Sequence of chain 11.C:
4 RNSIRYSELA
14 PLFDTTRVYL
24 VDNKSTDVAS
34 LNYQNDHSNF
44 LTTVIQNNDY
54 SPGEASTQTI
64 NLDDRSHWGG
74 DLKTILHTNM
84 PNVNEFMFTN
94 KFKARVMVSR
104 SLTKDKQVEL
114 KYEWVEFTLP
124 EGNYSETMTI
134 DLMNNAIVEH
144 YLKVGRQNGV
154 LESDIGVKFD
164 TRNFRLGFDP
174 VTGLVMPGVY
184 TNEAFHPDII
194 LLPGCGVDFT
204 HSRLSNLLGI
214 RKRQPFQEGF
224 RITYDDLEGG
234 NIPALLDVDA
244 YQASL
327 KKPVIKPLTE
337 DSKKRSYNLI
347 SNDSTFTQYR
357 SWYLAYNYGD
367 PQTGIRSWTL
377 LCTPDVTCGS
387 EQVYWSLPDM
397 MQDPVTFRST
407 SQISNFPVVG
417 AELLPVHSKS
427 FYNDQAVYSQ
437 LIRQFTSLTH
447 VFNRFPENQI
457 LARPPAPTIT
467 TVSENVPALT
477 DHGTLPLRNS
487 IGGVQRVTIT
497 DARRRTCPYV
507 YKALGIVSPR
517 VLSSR

Binding-site contacts:
Ligand atom O contacts residue ARG149 of chain 11.C at 2.6 Å (salt-bridge).
Ligand atom CD1 contacts residue PRO180 of chain 11.D at 3.4 Å (hydrophobic).
Ligand atom CB contacts residue LYS339 of chain 11.C at 2.9 Å.
Ligand atom CA contacts residue LYS339 of chain 11.C at 3.1 Å.
Ligand atom CG contacts residue LYS339 of chain 11.C at 3.8 Å.
Ligand atom CG contacts residue TYR244 of chain 11.D at 3.1 Å (hydrophobic).
Ligand atom O contacts residue HIS446 of chain 11.C at 2.8 Å.
Ligand atom CE1 contacts residue PRO180 of chain 11.D at 3.1 Å (hydrophobic).
Ligand atom CG contacts residue PRO452 of chain 11.C at 3.5 Å (hydrophobic).
Ligand atom CG2 contacts residue GLU155 of chain 11.C at 3.7 Å.
Ligand atom CG1 contacts residue ARG450 of chain 11.C at 3.4 Å.
Ligand atom CG contacts residue GLU155 of chain 11.C at 3.8 Å.
Ligand atom OH contacts residue THR445 of chain 11.C at 3.2 Å.
Ligand atom CE2 contacts residue MET179 of chain 11.D at 3.7 Å (hydrophobic).
Ligand atom ND2 contacts residue GLU155 of chain 11.C at 3.1 Å (salt-bridge).
Ligand atom CZ contacts residue HIS446 of chain 11.C at 3.7 Å.
Ligand atom OD1 contacts residue LYS339 of chain 11.C at 2.9 Å (salt-bridge).
Ligand atom C contacts residue ARG149 of chain 11.C at 3.8 Å.
Ligand atom CG contacts residue ARG450 of chain 11.C at 3.5 Å.
Ligand atom O contacts residue ARG450 of chain 11.C at 3.3 Å (salt-bridge).
Ligand atom OH contacts residue MET179 of chain 11.D at 3.4 Å (h-bond).
Ligand atom OH contacts residue HIS446 of chain 11.C at 3.1 Å (h-bond).
Ligand atom CG2 contacts residue LEU145 of chain 11.C at 3.8 Å (hydrophobic).
Ligand atom OD2 contacts residue LYS339 of chain 11.C at 3.6 Å.
Ligand atom CB contacts residue GLN245 of chain 11.D at 3.6 Å.
Ligand atom CZ contacts residue THR445 of chain 11.C at 3.4 Å.
Ligand atom CZ contacts residue ARG149 of chain 11.C at 3.8 Å.
Ligand atom CZ contacts residue THR175 of chain 11.D at 3.9 Å.
Ligand atom CD contacts residue ARG450 of chain 11.C at 2.9 Å.
Ligand atom C contacts residue HIS446 of chain 11.C at 3.4 Å.
Ligand atom CG1 contacts residue GLU155 of chain 11.C at 3.8 Å.
Ligand atom CB contacts residue ARG450 of chain 11.C at 3.6 Å.
Ligand atom CE1 contacts residue ARG149 of chain 11.C at 3.6 Å.
Ligand atom CE1 contacts residue THR445 of chain 11.C at 3.3 Å.
Ligand atom CE2 contacts residue HIS446 of chain 11.C at 3.5 Å.
Ligand atom CG1 contacts residue PHE451 of chain 11.C at 3.4 Å (hydrophobic).
Ligand atom OD1 contacts residue GLU155 of chain 11.C at 3.8 Å.
Ligand atom CZ contacts residue ASP172 of chain 11.D at 3.8 Å.
Ligand atom OH contacts residue LEU239 of chain 11.D at 3.7 Å.
Ligand atom CB contacts residue PRO452 of chain 11.C at 3.9 Å (hydrophobic).

Sequence of chain 11.D:
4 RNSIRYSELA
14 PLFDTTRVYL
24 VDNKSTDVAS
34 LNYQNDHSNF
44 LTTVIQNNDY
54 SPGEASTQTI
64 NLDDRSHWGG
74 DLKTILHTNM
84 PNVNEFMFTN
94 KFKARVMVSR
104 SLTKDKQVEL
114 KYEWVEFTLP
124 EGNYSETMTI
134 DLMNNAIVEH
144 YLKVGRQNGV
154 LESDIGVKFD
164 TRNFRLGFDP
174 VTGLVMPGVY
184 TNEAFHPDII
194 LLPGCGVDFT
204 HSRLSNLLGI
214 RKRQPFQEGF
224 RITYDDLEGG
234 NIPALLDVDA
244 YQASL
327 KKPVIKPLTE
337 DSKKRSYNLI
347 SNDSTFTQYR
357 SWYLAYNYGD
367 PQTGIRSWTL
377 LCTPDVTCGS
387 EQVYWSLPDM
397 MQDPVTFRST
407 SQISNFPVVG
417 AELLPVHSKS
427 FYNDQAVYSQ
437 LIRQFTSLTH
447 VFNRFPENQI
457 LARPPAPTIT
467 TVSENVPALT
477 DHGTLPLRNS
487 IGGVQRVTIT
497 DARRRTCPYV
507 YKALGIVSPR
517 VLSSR

This protein binds this small molecule.
Small molecule (SMILES): CC(C)[C@H](NC(=O)[C@@H]1CCCN1C(=O)[C@H](CC(N)=O)NC(=O)[C@H](Cc1ccccc1)NC(=O)[C@@H](N)[C@@H](C)O)C(=O)N[C@@H](Cc1ccc(O)cc1)C(=O)N1CCC[C@H]1C(=O)N[C@@H](Cc1ccc(O)cc1)C(=O)N[C@@H](CC(=O)O)C(=O)N[C@H](C=O)[C@@H](C)O